A protein and the small-molecule ligand that binds it are described below.
Small molecule (SMILES): CC(=O)N[C@H]1[C@H](O[C@H]2[C@H](O)[C@@H](NC(C)=O)CO[C@@H]2CO[C@@H]2O[C@@H](C)[C@@H](O)[C@@H](O)[C@@H]2O)O[C@H](CO)[C@@H](O[C@@H]2O[C@H](CO)[C@@H](O)[C@H](O)[C@@H]2O)[C@@H]1O

Binding-site contacts:
Ligand atom C7 contacts residue PRO305 of chain 37.E at 4.3 Å (hydrophobic).
Ligand atom C8 contacts residue PRO305 of chain 37.E at 2.9 Å (hydrophobic).
Ligand atom C7 contacts residue ASN307 of chain 37.E at 4.1 Å.
Ligand atom O6 contacts residue GLN328 of chain 37.E at 4.3 Å.
Ligand atom C8 contacts residue ASN307 of chain 37.E at 4.5 Å.
Ligand atom C4 contacts residue ASN307 of chain 37.E at 4.2 Å.
Ligand atom C8 contacts residue ILE306 of chain 37.E at 3.7 Å (hydrophobic).
Ligand atom C1 contacts residue ASN307 of chain 37.E at 1.4 Å.
Ligand atom N2 contacts residue ASN307 of chain 37.E at 3.0 Å (h-bond).
Ligand atom O5 contacts residue ASN307 of chain 37.E at 2.3 Å (h-bond).
Ligand atom C3 contacts residue ASN307 of chain 37.E at 3.8 Å.
Ligand atom C5 contacts residue ASN307 of chain 37.E at 3.6 Å.
Ligand atom C2 contacts residue ASN307 of chain 37.E at 2.5 Å.

Sequence of chain 37.E:
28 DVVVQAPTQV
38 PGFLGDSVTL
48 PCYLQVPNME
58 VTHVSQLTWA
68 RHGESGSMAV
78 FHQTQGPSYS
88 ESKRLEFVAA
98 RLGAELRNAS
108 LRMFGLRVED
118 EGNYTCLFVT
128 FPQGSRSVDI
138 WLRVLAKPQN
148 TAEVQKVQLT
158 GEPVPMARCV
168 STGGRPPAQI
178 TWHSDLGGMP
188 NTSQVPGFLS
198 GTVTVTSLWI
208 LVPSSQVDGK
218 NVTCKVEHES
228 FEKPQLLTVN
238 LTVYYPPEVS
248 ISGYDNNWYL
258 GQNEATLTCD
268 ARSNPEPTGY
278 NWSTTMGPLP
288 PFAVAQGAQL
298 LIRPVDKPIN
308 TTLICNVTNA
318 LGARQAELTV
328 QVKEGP